A protein and the small-molecule ligand that binds it are described below.
Small molecule (SMILES): CCOC(=O)CSc1nc2c(sc3ccccc32)c(=O)n1CCCN1CCCC1

Sequence of chain 3.A:
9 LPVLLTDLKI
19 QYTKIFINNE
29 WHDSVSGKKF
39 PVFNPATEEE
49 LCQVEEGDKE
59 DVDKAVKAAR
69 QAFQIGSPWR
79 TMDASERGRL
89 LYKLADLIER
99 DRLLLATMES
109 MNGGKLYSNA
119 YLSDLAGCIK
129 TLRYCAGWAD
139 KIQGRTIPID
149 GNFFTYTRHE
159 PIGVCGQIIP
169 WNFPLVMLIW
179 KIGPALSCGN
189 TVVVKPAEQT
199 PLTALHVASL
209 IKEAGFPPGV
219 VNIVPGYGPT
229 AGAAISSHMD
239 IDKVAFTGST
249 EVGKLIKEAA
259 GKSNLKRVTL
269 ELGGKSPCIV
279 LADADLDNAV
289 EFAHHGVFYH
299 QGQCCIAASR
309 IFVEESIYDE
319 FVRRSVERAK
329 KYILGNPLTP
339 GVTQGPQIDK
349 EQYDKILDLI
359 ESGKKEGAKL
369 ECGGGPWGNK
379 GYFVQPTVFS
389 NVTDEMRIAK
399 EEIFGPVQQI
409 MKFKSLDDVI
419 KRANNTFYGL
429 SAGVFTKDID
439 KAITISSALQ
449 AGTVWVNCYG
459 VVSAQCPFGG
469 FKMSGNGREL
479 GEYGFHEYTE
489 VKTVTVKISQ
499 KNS

Binding-site contacts:
Ligand atom C6 contacts residue TRP178 of chain 3.A at 3.8 Å (hydrophobic).
Ligand atom S7 contacts residue ILE304 of chain 3.A at 4.0 Å.
Ligand atom C6 contacts residue PHE466 of chain 3.A at 3.9 Å (hydrophobic).
Ligand atom C17 contacts residue TYR297 of chain 3.A at 3.6 Å (hydrophobic).
Ligand atom C24 contacts residue SER121 of chain 3.A at 3.6 Å.
Ligand atom C5 contacts residue TRP178 of chain 3.A at 3.4 Å (hydrophobic).
Ligand atom S23 contacts residue SER121 of chain 3.A at 3.1 Å (h-bond).
Ligand atom C4 contacts residue MET175 of chain 3.A at 4.0 Å (hydrophobic).
Ligand atom C28 contacts residue THR129 of chain 3.A at 4.0 Å.
Ligand atom C19 contacts residue GLY458 of chain 3.A at 3.3 Å.
Ligand atom C1 contacts residue PHE466 of chain 3.A at 3.5 Å (hydrophobic).
Ligand atom C5 contacts residue VAL460 of chain 3.A at 4.1 Å (hydrophobic).
Ligand atom C20 contacts residue GLY458 of chain 3.A at 3.8 Å.
Ligand atom C4 contacts residue VAL174 of chain 3.A at 3.8 Å (hydrophobic).
Ligand atom C4 contacts residue VAL460 of chain 3.A at 3.9 Å (hydrophobic).
Ligand atom C27 contacts residue TRP178 of chain 3.A at 3.8 Å (hydrophobic).
Ligand atom C15 contacts residue TYR297 of chain 3.A at 3.2 Å (hydrophobic).
Ligand atom C3 contacts residue VAL460 of chain 3.A at 3.9 Å (hydrophobic).
Ligand atom N12 contacts residue PHE171 of chain 3.A at 4.0 Å.
Ligand atom C28 contacts residue GLY125 of chain 3.A at 3.9 Å.
Ligand atom C21 contacts residue TYR457 of chain 3.A at 4.0 Å (hydrophobic).
Ligand atom C1 contacts residue CYS303 of chain 3.A at 4.1 Å (hydrophobic).
Ligand atom C27 contacts residue GLY125 of chain 3.A at 4.0 Å.
Ligand atom C4 contacts residue TRP178 of chain 3.A at 4.0 Å (hydrophobic).
Ligand atom O26 contacts residue VAL174 of chain 3.A at 4.0 Å.
Ligand atom O14 contacts residue CYS302 of chain 3.A at 3.8 Å.
Ligand atom C11 contacts residue PHE171 of chain 3.A at 3.9 Å (hydrophobic).
Ligand atom C6 contacts residue MET175 of chain 3.A at 3.4 Å (hydrophobic).
Ligand atom C1 contacts residue MET175 of chain 3.A at 4.1 Å (hydrophobic).
Ligand atom O29 contacts residue VAL460 of chain 3.A at 3.7 Å.
Ligand atom O26 contacts residue GLY125 of chain 3.A at 3.4 Å.
Ligand atom C27 contacts residue THR129 of chain 3.A at 3.8 Å.
Ligand atom C5 contacts residue MET175 of chain 3.A at 3.4 Å (hydrophobic).
Ligand atom C16 contacts residue GLY458 of chain 3.A at 3.6 Å.
Ligand atom N18 contacts residue GLY458 of chain 3.A at 3.8 Å.
Ligand atom C28 contacts residue VAL460 of chain 3.A at 3.9 Å (hydrophobic).
Ligand atom O14 contacts residue ILE304 of chain 3.A at 3.5 Å.
Ligand atom S7 contacts residue CYS303 of chain 3.A at 3.8 Å.
Ligand atom C20 contacts residue TYR457 of chain 3.A at 4.0 Å (hydrophobic).
Ligand atom C13 contacts residue PHE171 of chain 3.A at 4.1 Å (hydrophobic).